A small-molecule ligand and the protein it binds are described below.
Small molecule (SMILES): CC(=O)N[C@H]1[C@H](O[C@H]2[C@H](O)[C@@H](NC(C)=O)CO[C@@H]2CO)O[C@H](CO)[C@@H](O[C@@H]2O[C@H](CO)[C@@H](O)[C@H](O[C@H]3O[C@H](CO)[C@@H](O)[C@H](O)[C@@H]3O)[C@@H]2O)[C@@H]1O

Binding-site contacts:
Ligand atom C7 contacts residue ASN259 of chain 1.B at 2.9 Å.
Ligand atom C4 contacts residue ASN259 of chain 1.B at 4.1 Å.
Ligand atom C4 contacts residue NAG1 of chain 1.EA at 3.7 Å.
Ligand atom O6 contacts residue NAG1 of chain 1.EA at 4.3 Å.
Ligand atom O4 contacts residue NAG1 of chain 1.EA at 3.3 Å.
Ligand atom C7 contacts residue SER447 of chain 1.B at 4.5 Å.
Ligand atom C8 contacts residue PHE258 of chain 1.B at 3.3 Å (hydrophobic).
Ligand atom O7 contacts residue SER447 of chain 1.B at 3.3 Å (h-bond).
Ligand atom N2 contacts residue ASN259 of chain 1.B at 2.6 Å (h-bond).
Ligand atom C7 contacts residue PHE258 of chain 1.B at 3.9 Å (hydrophobic).
Ligand atom C8 contacts residue CYS445 of chain 1.B at 3.4 Å (hydrophobic).
Ligand atom C5 contacts residue NAG1 of chain 1.EA at 3.6 Å.
Ligand atom C2 contacts residue ASN259 of chain 1.B at 2.5 Å.
Ligand atom O7 contacts residue THR448 of chain 1.B at 3.9 Å.
Ligand atom O4 contacts residue ALA208 of chain 1.B at 4.5 Å.
Ligand atom O7 contacts residue NAG1 of chain 1.EA at 4.2 Å.
Ligand atom O7 contacts residue ASN259 of chain 1.B at 3.3 Å (h-bond).
Ligand atom C5 contacts residue ASN259 of chain 1.B at 3.6 Å.
Ligand atom C3 contacts residue ASN259 of chain 1.B at 3.8 Å.
Ligand atom C7 contacts residue CYS445 of chain 1.B at 4.2 Å (hydrophobic).
Ligand atom C6 contacts residue NAG1 of chain 1.EA at 4.3 Å.
Ligand atom O7 contacts residue PHE258 of chain 1.B at 3.6 Å.
Ligand atom O5 contacts residue ASN259 of chain 1.B at 2.3 Å (h-bond).
Ligand atom O7 contacts residue CYS445 of chain 1.B at 4.1 Å.
Ligand atom C7 contacts residue GLN251 of chain 1.B at 4.4 Å.
Ligand atom C8 contacts residue GLN251 of chain 1.B at 3.0 Å.
Ligand atom O5 contacts residue GLU249 of chain 1.B at 4.2 Å.
Ligand atom C3 contacts residue NAG1 of chain 1.EA at 3.8 Å.
Ligand atom O7 contacts residue ASN446 of chain 1.B at 3.9 Å.
Ligand atom C1 contacts residue ASN259 of chain 1.B at 1.4 Å.
Ligand atom C8 contacts residue ASN259 of chain 1.B at 3.7 Å.

Sequence of chain 1.B:
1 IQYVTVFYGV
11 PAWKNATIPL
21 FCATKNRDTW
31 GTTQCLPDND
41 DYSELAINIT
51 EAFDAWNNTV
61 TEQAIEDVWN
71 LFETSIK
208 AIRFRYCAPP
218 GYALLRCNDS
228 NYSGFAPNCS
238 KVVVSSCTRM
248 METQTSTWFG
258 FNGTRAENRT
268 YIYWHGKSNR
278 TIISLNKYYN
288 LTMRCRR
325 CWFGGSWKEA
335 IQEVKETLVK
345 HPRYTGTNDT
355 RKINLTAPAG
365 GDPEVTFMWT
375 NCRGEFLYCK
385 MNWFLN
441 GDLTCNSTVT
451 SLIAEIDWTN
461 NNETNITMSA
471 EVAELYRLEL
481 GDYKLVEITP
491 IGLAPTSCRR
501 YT